Sequence of chain 1.A:
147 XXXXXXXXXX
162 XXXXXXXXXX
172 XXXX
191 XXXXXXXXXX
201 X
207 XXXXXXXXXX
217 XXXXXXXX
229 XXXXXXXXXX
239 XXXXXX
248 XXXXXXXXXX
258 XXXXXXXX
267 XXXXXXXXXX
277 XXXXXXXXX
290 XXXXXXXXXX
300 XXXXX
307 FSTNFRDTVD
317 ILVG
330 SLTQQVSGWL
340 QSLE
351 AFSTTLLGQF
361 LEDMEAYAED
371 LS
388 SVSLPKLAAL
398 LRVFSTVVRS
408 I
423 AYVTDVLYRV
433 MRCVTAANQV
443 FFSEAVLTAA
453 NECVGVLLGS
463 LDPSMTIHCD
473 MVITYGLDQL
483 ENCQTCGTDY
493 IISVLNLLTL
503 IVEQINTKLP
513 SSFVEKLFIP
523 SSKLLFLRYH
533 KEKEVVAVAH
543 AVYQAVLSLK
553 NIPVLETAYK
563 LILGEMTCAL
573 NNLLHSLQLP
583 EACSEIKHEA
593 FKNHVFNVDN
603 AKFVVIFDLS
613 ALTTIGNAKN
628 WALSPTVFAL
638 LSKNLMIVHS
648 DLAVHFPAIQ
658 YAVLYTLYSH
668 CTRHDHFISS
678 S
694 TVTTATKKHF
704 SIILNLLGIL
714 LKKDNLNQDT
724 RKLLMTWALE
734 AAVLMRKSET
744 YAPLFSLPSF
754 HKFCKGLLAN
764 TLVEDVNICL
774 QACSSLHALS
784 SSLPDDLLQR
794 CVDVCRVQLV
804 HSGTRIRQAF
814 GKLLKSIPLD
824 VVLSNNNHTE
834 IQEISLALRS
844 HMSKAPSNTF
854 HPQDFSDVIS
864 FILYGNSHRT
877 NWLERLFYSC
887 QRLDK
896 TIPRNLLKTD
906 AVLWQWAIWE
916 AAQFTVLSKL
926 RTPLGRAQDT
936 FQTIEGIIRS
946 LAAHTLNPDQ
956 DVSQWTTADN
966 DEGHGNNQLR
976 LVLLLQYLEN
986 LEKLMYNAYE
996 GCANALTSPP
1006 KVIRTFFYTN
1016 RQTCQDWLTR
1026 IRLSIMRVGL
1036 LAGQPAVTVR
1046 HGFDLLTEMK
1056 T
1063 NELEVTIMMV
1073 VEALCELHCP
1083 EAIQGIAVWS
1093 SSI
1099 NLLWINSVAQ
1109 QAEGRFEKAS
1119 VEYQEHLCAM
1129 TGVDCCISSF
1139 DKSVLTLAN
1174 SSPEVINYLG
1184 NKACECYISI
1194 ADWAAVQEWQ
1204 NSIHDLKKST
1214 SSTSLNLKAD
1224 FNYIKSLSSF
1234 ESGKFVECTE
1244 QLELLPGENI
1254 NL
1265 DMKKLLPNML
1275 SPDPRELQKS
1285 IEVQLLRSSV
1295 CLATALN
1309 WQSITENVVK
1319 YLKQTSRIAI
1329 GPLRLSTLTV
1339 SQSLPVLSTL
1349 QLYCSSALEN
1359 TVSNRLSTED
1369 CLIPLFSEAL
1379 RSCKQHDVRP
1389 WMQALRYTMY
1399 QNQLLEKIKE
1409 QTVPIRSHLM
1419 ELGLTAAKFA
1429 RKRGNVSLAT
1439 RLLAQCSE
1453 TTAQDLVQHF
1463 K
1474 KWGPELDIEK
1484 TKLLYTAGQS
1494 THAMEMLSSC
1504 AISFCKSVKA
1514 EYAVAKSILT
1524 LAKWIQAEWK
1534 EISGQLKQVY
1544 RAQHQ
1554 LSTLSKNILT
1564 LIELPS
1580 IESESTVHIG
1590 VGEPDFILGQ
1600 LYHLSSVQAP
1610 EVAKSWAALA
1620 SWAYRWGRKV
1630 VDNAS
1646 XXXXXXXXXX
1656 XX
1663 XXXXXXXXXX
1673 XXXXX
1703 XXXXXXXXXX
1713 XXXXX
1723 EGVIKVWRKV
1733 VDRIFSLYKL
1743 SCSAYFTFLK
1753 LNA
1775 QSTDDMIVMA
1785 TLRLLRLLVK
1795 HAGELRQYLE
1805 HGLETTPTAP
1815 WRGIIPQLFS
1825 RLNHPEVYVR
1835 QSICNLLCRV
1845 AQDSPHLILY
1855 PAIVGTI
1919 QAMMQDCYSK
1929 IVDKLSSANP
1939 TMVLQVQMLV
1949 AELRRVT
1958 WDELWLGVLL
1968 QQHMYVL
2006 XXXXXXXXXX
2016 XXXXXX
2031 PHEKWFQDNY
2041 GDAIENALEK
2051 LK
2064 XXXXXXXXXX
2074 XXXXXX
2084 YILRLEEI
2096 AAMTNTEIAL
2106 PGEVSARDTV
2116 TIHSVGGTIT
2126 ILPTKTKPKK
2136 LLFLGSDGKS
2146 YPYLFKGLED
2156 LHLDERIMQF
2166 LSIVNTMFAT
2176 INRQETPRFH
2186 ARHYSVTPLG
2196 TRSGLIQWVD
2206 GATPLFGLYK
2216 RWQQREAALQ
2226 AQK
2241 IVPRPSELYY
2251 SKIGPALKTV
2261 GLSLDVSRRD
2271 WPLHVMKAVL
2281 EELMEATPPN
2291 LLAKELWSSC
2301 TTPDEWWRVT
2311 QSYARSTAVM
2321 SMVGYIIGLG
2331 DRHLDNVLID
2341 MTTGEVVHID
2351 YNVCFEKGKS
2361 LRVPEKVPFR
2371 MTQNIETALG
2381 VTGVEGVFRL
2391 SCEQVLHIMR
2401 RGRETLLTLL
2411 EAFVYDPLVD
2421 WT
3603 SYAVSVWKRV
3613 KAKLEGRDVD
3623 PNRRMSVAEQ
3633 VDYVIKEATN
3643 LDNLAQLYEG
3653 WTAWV

The protein below binds the small molecule below.
Small molecule (SMILES): Nc1ncnc2c1ncn2[C@@H]1O[C@H](CO[P](=O)(O)O[P](=O)(O)NP(=O)(O)O)[C@@H](O)[C@H]1O

Binding-site contacts:
Ligand atom C5 contacts residue ILE2349 of chain 1.A at 3.9 Å (hydrophobic).
Ligand atom C2 contacts residue TRP2203 of chain 1.A at 3.6 Å (hydrophobic).
Ligand atom C5' contacts residue LEU2127 of chain 1.A at 3.7 Å (hydrophobic).
Ligand atom O2' contacts residue ILE2349 of chain 1.A at 3.4 Å.
Ligand atom N6 contacts residue VAL2204 of chain 1.A at 4.0 Å.
Ligand atom O1B contacts residue LYS2130 of chain 1.A at 4.1 Å.
Ligand atom C2' contacts residue ILE2349 of chain 1.A at 3.9 Å (hydrophobic).
Ligand atom N1 contacts residue ILE2349 of chain 1.A at 4.1 Å.
Ligand atom O2G contacts residue ASP2350 of chain 1.A at 3.4 Å (salt-bridge).
Ligand atom N3 contacts residue TRP2203 of chain 1.A at 3.3 Å.
Ligand atom PA contacts residue LYS2130 of chain 1.A at 3.5 Å.
Ligand atom N9 contacts residue TRP2203 of chain 1.A at 4.0 Å.
Ligand atom PB contacts residue LYS2130 of chain 1.A at 3.9 Å.
Ligand atom O3G contacts residue ASP2350 of chain 1.A at 2.9 Å (salt-bridge).
Ligand atom O5' contacts residue LYS2130 of chain 1.A at 3.3 Å.
Ligand atom O1A contacts residue LYS2130 of chain 1.A at 3.3 Å.
Ligand atom C8 contacts residue ILE2349 of chain 1.A at 4.0 Å (hydrophobic).
Ligand atom C4 contacts residue ILE2349 of chain 1.A at 4.0 Å (hydrophobic).
Ligand atom O4' contacts residue LEU2127 of chain 1.A at 4.0 Å.
Ligand atom C6 contacts residue ILE2349 of chain 1.A at 3.7 Å (hydrophobic).
Ligand atom C4 contacts residue TRP2203 of chain 1.A at 3.6 Å (hydrophobic).
Ligand atom N1 contacts residue VAL2204 of chain 1.A at 3.1 Å (h-bond).
Ligand atom C6 contacts residue GLN2202 of chain 1.A at 3.8 Å.
Ligand atom PG contacts residue ASP2350 of chain 1.A at 3.8 Å.
Ligand atom C6 contacts residue VAL2204 of chain 1.A at 4.1 Å (hydrophobic).
Ligand atom C4' contacts residue LEU2127 of chain 1.A at 3.7 Å (hydrophobic).
Ligand atom N6 contacts residue ILE2201 of chain 1.A at 4.0 Å.
Ligand atom O3A contacts residue LYS2130 of chain 1.A at 3.4 Å.
Ligand atom N9 contacts residue ILE2349 of chain 1.A at 3.9 Å.
Ligand atom O1A contacts residue LYS2151 of chain 1.A at 3.5 Å (salt-bridge).
Ligand atom N1 contacts residue TRP2203 of chain 1.A at 3.8 Å.
Ligand atom N6 contacts residue GLN2202 of chain 1.A at 3.0 Å (h-bond).
Ligand atom N6 contacts residue ILE2349 of chain 1.A at 4.0 Å.
Ligand atom N6 contacts residue TYR2189 of chain 1.A at 3.6 Å.
Ligand atom O4' contacts residue TRP2203 of chain 1.A at 3.6 Å.
Ligand atom N7 contacts residue ILE2349 of chain 1.A at 4.1 Å.
Ligand atom O3G contacts residue ASN2352 of chain 1.A at 3.5 Å (h-bond).
Ligand atom O2B contacts residue LYS2130 of chain 1.A at 3.6 Å.
Ligand atom O2' contacts residue ASP2335 of chain 1.A at 3.8 Å.
Ligand atom C2 contacts residue VAL2204 of chain 1.A at 3.6 Å (hydrophobic).